Sequence of chain 1.M:
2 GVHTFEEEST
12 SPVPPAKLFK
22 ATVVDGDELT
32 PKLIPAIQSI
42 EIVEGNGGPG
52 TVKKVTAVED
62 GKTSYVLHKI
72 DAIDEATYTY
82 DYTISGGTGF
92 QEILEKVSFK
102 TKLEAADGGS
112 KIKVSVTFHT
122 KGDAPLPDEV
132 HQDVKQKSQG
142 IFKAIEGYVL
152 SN

Binding-site contacts:
Ligand atom O2 contacts residue GLY87 of chain 1.M at 4.2 Å.
Ligand atom O2 contacts residue GLY88 of chain 1.M at 3.5 Å (h-bond).
Ligand atom O3 contacts residue SER86 of chain 1.M at 2.5 Å (h-bond).
Ligand atom C5 contacts residue GLY88 of chain 1.M at 4.4 Å.
Ligand atom C7 contacts residue TYR66 of chain 1.M at 4.1 Å (hydrophobic).
Ligand atom C4 contacts residue 2AN1 of chain 1.XC at 4.1 Å.
Ligand atom O3 contacts residue GLY88 of chain 1.M at 3.4 Å (h-bond).
Ligand atom O3 contacts residue LEU68 of chain 1.M at 4.1 Å.
Ligand atom C9 contacts residue GLY88 of chain 1.M at 3.7 Å.
Ligand atom C1 contacts residue LEU68 of chain 1.M at 4.1 Å (hydrophobic).
Ligand atom N contacts residue LEU68 of chain 1.M at 4.4 Å.
Ligand atom C6 contacts residue GLY88 of chain 1.M at 4.1 Å.
Ligand atom C10 contacts residue GLY88 of chain 1.M at 4.3 Å.
Ligand atom O2 contacts residue SER86 of chain 1.M at 4.0 Å.
Ligand atom C10 contacts residue LEU68 of chain 1.M at 4.1 Å (hydrophobic).
Ligand atom N contacts residue SER86 of chain 1.M at 4.4 Å.
Ligand atom S contacts residue GLY88 of chain 1.M at 3.9 Å.
Ligand atom C2 contacts residue LEU68 of chain 1.M at 4.4 Å (hydrophobic).
Ligand atom C7 contacts residue GLY88 of chain 1.M at 3.5 Å.
Ligand atom C3 contacts residue 2AN1 of chain 1.XC at 3.9 Å.
Ligand atom C8 contacts residue GLY88 of chain 1.M at 3.3 Å.
Ligand atom C7 contacts residue THR89 of chain 1.M at 4.3 Å.
Ligand atom O1 contacts residue SER86 of chain 1.M at 4.2 Å.
Ligand atom C5 contacts residue LEU68 of chain 1.M at 4.5 Å (hydrophobic).
Ligand atom O3 contacts residue GLY87 of chain 1.M at 3.8 Å.
Ligand atom C6 contacts residue TYR66 of chain 1.M at 3.2 Å (hydrophobic).
Ligand atom C5 contacts residue TYR66 of chain 1.M at 3.8 Å (hydrophobic).
Ligand atom C4 contacts residue TYR66 of chain 1.M at 3.7 Å (hydrophobic).
Ligand atom S contacts residue SER86 of chain 1.M at 3.8 Å.

A small-molecule ligand and the protein it binds are described below.
Small molecule (SMILES): O=S(=O)(O)c1cccc2cccc(Nc3ccccc3)c12